Binding-site contacts:
Ligand atom C1 contacts residue TRP257 of chain 1.P at 3.9 Å (hydrophobic).
Ligand atom C7 contacts residue TRP257 of chain 1.P at 4.1 Å (hydrophobic).
Ligand atom C1 contacts residue ASN113 of chain 1.P at 1.4 Å.
Ligand atom C2 contacts residue ASN113 of chain 1.P at 2.5 Å.
Ligand atom C5 contacts residue ALA116 of chain 1.P at 4.4 Å (hydrophobic).
Ligand atom C3 contacts residue ASN113 of chain 1.P at 3.8 Å.
Ligand atom C4 contacts residue TRP257 of chain 1.P at 4.5 Å (hydrophobic).
Ligand atom C4 contacts residue ASN113 of chain 1.P at 4.2 Å.
Ligand atom O5 contacts residue ALA116 of chain 1.P at 3.5 Å.
Ligand atom C5 contacts residue ASN113 of chain 1.P at 3.6 Å.
Ligand atom C6 contacts residue LEU261 of chain 1.P at 3.9 Å (hydrophobic).
Ligand atom C6 contacts residue ALA116 of chain 1.P at 4.3 Å (hydrophobic).
Ligand atom N2 contacts residue ASN113 of chain 1.P at 2.9 Å (h-bond).
Ligand atom C1 contacts residue SER115 of chain 1.P at 3.7 Å.
Ligand atom N2 contacts residue TRP257 of chain 1.P at 4.3 Å.
Ligand atom O5 contacts residue ASN113 of chain 1.P at 2.4 Å (h-bond).
Ligand atom C1 contacts residue ALA116 of chain 1.P at 4.2 Å (hydrophobic).
Ligand atom C2 contacts residue TRP257 of chain 1.P at 3.7 Å (hydrophobic).
Ligand atom O7 contacts residue ASN113 of chain 1.P at 4.0 Å.
Ligand atom O6 contacts residue SER115 of chain 1.P at 4.2 Å.
Ligand atom C5 contacts residue SER115 of chain 1.P at 4.0 Å.
Ligand atom C7 contacts residue ASN113 of chain 1.P at 3.6 Å.
Ligand atom O7 contacts residue TRP257 of chain 1.P at 3.3 Å.
Ligand atom O6 contacts residue ALA116 of chain 1.P at 3.8 Å.
Ligand atom O6 contacts residue LEU261 of chain 1.P at 4.1 Å.
Ligand atom O5 contacts residue TRP257 of chain 1.P at 3.6 Å.
Ligand atom O5 contacts residue SER115 of chain 1.P at 4.0 Å.

A protein and the small-molecule ligand that binds it are described below.
Small molecule (SMILES): CC(=O)N[C@@H]1[C@@H](O)[C@H](O)[C@@H](CO)O[C@H]1O

Sequence of chain 1.P:
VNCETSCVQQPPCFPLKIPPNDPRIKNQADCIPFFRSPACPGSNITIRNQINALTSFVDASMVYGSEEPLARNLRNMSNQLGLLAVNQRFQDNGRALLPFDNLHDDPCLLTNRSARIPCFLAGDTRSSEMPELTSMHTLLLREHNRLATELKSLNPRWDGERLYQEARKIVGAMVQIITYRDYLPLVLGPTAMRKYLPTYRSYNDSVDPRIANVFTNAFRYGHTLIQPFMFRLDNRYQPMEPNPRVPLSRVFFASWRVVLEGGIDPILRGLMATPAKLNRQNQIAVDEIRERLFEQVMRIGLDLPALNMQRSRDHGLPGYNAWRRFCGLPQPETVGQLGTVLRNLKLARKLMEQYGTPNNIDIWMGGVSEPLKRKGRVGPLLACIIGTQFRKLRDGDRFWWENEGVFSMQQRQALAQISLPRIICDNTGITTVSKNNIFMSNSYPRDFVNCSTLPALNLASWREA